A small-molecule ligand and the protein it binds are described below.
Small molecule (SMILES): CC(=O)N[C@@H]1[C@@H](O)[C@H](O)[C@@H](CO)O[C@H]1O

Sequence of chain 1.B:
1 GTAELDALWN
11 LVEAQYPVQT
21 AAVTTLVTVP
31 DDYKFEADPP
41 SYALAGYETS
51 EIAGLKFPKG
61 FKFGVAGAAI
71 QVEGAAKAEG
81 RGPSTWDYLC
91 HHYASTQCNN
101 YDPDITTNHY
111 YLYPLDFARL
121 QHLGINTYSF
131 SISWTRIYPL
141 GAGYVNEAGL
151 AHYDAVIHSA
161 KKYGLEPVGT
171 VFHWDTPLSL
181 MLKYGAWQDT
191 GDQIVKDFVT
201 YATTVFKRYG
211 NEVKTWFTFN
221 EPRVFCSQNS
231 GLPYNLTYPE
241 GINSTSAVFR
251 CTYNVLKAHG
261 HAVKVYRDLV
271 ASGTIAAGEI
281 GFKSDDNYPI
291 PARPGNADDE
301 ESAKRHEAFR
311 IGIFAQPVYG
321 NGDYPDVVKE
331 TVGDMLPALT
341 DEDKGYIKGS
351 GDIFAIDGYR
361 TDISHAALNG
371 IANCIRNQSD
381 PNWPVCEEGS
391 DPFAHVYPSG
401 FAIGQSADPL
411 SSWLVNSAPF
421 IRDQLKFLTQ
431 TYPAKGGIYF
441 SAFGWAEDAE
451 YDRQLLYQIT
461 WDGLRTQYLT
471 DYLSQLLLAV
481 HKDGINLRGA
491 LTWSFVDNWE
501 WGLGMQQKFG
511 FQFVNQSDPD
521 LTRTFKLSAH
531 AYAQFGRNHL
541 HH

Binding-site contacts:
Ligand atom O5 contacts residue ASN377 of chain 1.B at 2.2 Å (h-bond).
Ligand atom C4 contacts residue ASN377 of chain 1.B at 4.2 Å.
Ligand atom C1 contacts residue ASN377 of chain 1.B at 1.5 Å.
Ligand atom C5 contacts residue ASN377 of chain 1.B at 3.5 Å.
Ligand atom C7 contacts residue ASN377 of chain 1.B at 3.7 Å.
Ligand atom O6 contacts residue SER379 of chain 1.B at 3.4 Å (h-bond).
Ligand atom C2 contacts residue ASN377 of chain 1.B at 2.7 Å.
Ligand atom O6 contacts residue PRO381 of chain 1.B at 3.6 Å.
Ligand atom O7 contacts residue ASN377 of chain 1.B at 3.2 Å (h-bond).
Ligand atom O6 contacts residue ASN377 of chain 1.B at 4.4 Å.
Ligand atom O6 contacts residue ASP380 of chain 1.B at 3.7 Å.
Ligand atom C3 contacts residue ASN377 of chain 1.B at 3.9 Å.
Ligand atom N2 contacts residue ASN377 of chain 1.B at 3.2 Å (h-bond).
Ligand atom O5 contacts residue ASP380 of chain 1.B at 4.3 Å.